The small molecule below binds the protein below.
Small molecule (SMILES): C[C@H](N)C(=O)O

Sequence of chain 1.C:
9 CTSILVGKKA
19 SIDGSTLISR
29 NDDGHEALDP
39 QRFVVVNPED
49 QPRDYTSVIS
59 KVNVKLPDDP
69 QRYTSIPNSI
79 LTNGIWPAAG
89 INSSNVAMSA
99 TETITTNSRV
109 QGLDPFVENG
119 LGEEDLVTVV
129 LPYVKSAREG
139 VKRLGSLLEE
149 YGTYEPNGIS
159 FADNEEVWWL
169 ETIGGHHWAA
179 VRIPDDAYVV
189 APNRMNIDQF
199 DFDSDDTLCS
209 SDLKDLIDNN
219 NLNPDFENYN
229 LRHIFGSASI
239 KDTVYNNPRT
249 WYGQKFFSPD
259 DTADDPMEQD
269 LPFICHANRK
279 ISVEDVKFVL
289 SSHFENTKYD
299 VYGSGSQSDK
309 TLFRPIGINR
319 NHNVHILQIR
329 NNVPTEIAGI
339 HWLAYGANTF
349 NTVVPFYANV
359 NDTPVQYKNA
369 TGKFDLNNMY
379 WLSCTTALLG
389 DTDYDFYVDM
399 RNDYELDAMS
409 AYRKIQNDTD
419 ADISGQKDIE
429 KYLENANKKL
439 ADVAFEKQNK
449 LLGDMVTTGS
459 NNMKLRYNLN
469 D

Binding-site contacts:
Ligand atom N contacts residue GLU121 of chain 1.C at 2.7 Å (salt-bridge).
Ligand atom N contacts residue PRO1 of chain 1.GA at 2.9 Å (h-bond).
Ligand atom CB contacts residue GLU121 of chain 1.C at 2.9 Å.
Ligand atom O contacts residue PRO1 of chain 1.GA at 2.3 Å (h-bond).
Ligand atom CA contacts residue ASP31 of chain 1.C at 4.0 Å.
Ligand atom C contacts residue CYS9 of chain 1.C at 3.5 Å (hydrophobic).
Ligand atom CA contacts residue CYS9 of chain 1.C at 3.4 Å (hydrophobic).
Ligand atom CB contacts residue THR101 of chain 1.C at 3.0 Å.
Ligand atom CA contacts residue GLU121 of chain 1.C at 3.3 Å.
Ligand atom O contacts residue ASN191 of chain 1.C at 2.8 Å (h-bond).
Ligand atom C contacts residue THR101 of chain 1.C at 3.0 Å.
Ligand atom CB contacts residue PRO1 of chain 1.GA at 3.7 Å (hydrophobic).
Ligand atom O contacts residue GLU100 of chain 1.C at 4.2 Å.
Ligand atom O contacts residue CYS9 of chain 1.C at 3.2 Å (h-bond).
Ligand atom CB contacts residue CYS9 of chain 1.C at 3.4 Å (hydrophobic).
Ligand atom N contacts residue ASP31 of chain 1.C at 4.5 Å.
Ligand atom O contacts residue THR101 of chain 1.C at 3.0 Å (h-bond).
Ligand atom CA contacts residue THR101 of chain 1.C at 3.2 Å.
Ligand atom N contacts residue THR101 of chain 1.C at 3.2 Å (h-bond).
Ligand atom C contacts residue ASP31 of chain 1.C at 4.3 Å.
Ligand atom CA contacts residue PRO1 of chain 1.GA at 2.5 Å (hydrophobic).
Ligand atom C contacts residue ASN191 of chain 1.C at 3.9 Å.
Ligand atom CB contacts residue THR99 of chain 1.C at 2.9 Å.
Ligand atom CA contacts residue THR99 of chain 1.C at 4.2 Å.
Ligand atom CB contacts residue GLU100 of chain 1.C at 4.1 Å.
Ligand atom C contacts residue PRO1 of chain 1.GA at 1.4 Å (hydrophobic).